A protein and the small-molecule ligand that binds it are described below.
Small molecule (SMILES): NC(=[NH2+])c1ccc2[nH]c(-c3ccccc3O)nc2c1

Sequence of chain 1.B:
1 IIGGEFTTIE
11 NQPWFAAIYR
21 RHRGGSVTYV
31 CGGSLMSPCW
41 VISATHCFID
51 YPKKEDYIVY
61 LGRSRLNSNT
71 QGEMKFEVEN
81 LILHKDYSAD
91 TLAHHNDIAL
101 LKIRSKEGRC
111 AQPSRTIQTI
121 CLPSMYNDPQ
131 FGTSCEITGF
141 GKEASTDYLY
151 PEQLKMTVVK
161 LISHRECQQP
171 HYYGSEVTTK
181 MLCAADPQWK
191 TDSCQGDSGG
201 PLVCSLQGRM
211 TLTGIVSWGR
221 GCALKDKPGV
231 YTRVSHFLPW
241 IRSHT

Binding-site contacts:
Ligand atom C2' contacts residue GLN195 of chain 1.B at 3.4 Å.
Ligand atom C5 contacts residue GLN195 of chain 1.B at 3.7 Å.
Ligand atom C8 contacts residue GLN195 of chain 1.B at 3.7 Å.
Ligand atom N4 contacts residue GLN195 of chain 1.B at 3.7 Å.
Ligand atom N2 contacts residue GLY229 of chain 1.B at 3.7 Å.
Ligand atom C3 contacts residue SER198 of chain 1.B at 3.5 Å.
Ligand atom C6' contacts residue SER198 of chain 1.B at 3.4 Å.
Ligand atom N2 contacts residue SER193 of chain 1.B at 3.0 Å (h-bond).
Ligand atom C3 contacts residue VAL216 of chain 1.B at 3.6 Å (hydrophobic).
Ligand atom N1 contacts residue GLY219 of chain 1.B at 3.5 Å.
Ligand atom C8 contacts residue SER198 of chain 1.B at 3.6 Å.
Ligand atom N1 contacts residue GLY221 of chain 1.B at 2.7 Å (h-bond).
Ligand atom C1' contacts residue GLN195 of chain 1.B at 3.8 Å.
Ligand atom N3 contacts residue SER198 of chain 1.B at 2.6 Å (h-bond).
Ligand atom C7 contacts residue GLY219 of chain 1.B at 3.6 Å.
Ligand atom C3' contacts residue GLN195 of chain 1.B at 3.9 Å.
Ligand atom C4 contacts residue SER198 of chain 1.B at 3.3 Å.
Ligand atom C4 contacts residue CYS194 of chain 1.B at 3.8 Å (hydrophobic).
Ligand atom C5' contacts residue HIS46 of chain 1.B at 3.9 Å.
Ligand atom N1 contacts residue CYS222 of chain 1.B at 3.8 Å.
Ligand atom C4 contacts residue GLN195 of chain 1.B at 4.0 Å.
Ligand atom C1 contacts residue TRP218 of chain 1.B at 3.8 Å (hydrophobic).
Ligand atom C6' contacts residue HIS46 of chain 1.B at 3.4 Å.
Ligand atom C2 contacts residue VAL216 of chain 1.B at 3.7 Å (hydrophobic).
Ligand atom N1 contacts residue SER193 of chain 1.B at 3.8 Å.
Ligand atom C6 contacts residue GLN195 of chain 1.B at 3.9 Å.
Ligand atom C6 contacts residue CYS194 of chain 1.B at 4.0 Å (hydrophobic).
Ligand atom C1 contacts residue CYS194 of chain 1.B at 3.8 Å (hydrophobic).
Ligand atom C7 contacts residue SER193 of chain 1.B at 3.7 Å.
Ligand atom C5 contacts residue CYS194 of chain 1.B at 4.0 Å (hydrophobic).
Ligand atom C1' contacts residue SER198 of chain 1.B at 4.0 Å.
Ligand atom C1 contacts residue GLY219 of chain 1.B at 3.9 Å.
Ligand atom C2 contacts residue CYS194 of chain 1.B at 3.9 Å (hydrophobic).
Ligand atom O6' contacts residue HIS46 of chain 1.B at 2.7 Å (h-bond).
Ligand atom C7 contacts residue TRP218 of chain 1.B at 3.8 Å (hydrophobic).
Ligand atom N2 contacts residue GLY219 of chain 1.B at 3.9 Å.
Ligand atom N3 contacts residue GLN195 of chain 1.B at 3.9 Å.
Ligand atom C3 contacts residue CYS194 of chain 1.B at 3.6 Å (hydrophobic).
Ligand atom O6' contacts residue SER198 of chain 1.B at 2.1 Å (h-bond).
Ligand atom N2 contacts residue TRP218 of chain 1.B at 3.4 Å (h-bond).